Binding-site contacts:
Ligand atom N10 contacts residue ILE246 of chain 1.D at 3.9 Å.
Ligand atom C7 contacts residue PHE250 of chain 1.D at 4.0 Å (hydrophobic).
Ligand atom N21 contacts residue MET267 of chain 1.D at 4.1 Å.
Ligand atom C13 contacts residue LEU189 of chain 1.D at 3.9 Å (hydrophobic).
Ligand atom N1 contacts residue GLN280 of chain 1.D at 3.4 Å (h-bond).
Ligand atom N10 contacts residue GLN280 of chain 1.D at 3.0 Å (h-bond).
Ligand atom C12 contacts residue PHE250 of chain 1.D at 3.8 Å (hydrophobic).
Ligand atom F18 contacts residue PHE283 of chain 1.D at 3.5 Å.
Ligand atom C9 contacts residue PHE283 of chain 1.D at 3.7 Å (hydrophobic).
Ligand atom C6 contacts residue LEU229 of chain 1.D at 3.8 Å (hydrophobic).
Ligand atom C12 contacts residue LEU189 of chain 1.D at 4.1 Å (hydrophobic).
Ligand atom N5 contacts residue LEU229 of chain 1.D at 3.4 Å.
Ligand atom C22 contacts residue TYR247 of chain 1.D at 3.5 Å (hydrophobic).
Ligand atom C13 contacts residue MET267 of chain 1.D at 4.0 Å (hydrophobic).
Ligand atom N1 contacts residue PHE283 of chain 1.D at 3.7 Å.
Ligand atom C8 contacts residue PHE283 of chain 1.D at 3.6 Å (hydrophobic).
Ligand atom C23 contacts residue PHE283 of chain 1.D at 4.0 Å (hydrophobic).
Ligand atom C15 contacts residue LEU189 of chain 1.D at 3.8 Å (hydrophobic).
Ligand atom C11 contacts residue PHE250 of chain 1.D at 3.9 Å (hydrophobic).
Ligand atom C14 contacts residue LEU189 of chain 1.D at 4.0 Å (hydrophobic).
Ligand atom C23 contacts residue MET267 of chain 1.D at 3.4 Å (hydrophobic).
Ligand atom C4 contacts residue PHE250 of chain 1.D at 4.1 Å (hydrophobic).
Ligand atom N3 contacts residue PHE283 of chain 1.D at 3.7 Å.
Ligand atom C4 contacts residue PHE283 of chain 1.D at 3.9 Å (hydrophobic).
Ligand atom F20 contacts residue VAL287 of chain 1.D at 3.8 Å.
Ligand atom F20 contacts residue LEU189 of chain 1.D at 3.6 Å.
Ligand atom C22 contacts residue PHE250 of chain 1.D at 3.8 Å (hydrophobic).
Ligand atom N3 contacts residue ILE246 of chain 1.D at 3.6 Å.
Ligand atom C15 contacts residue PHE283 of chain 1.D at 3.5 Å (hydrophobic).
Ligand atom N21 contacts residue PHE250 of chain 1.D at 3.7 Å.
Ligand atom C2 contacts residue GLN280 of chain 1.D at 4.1 Å.
Ligand atom N21 contacts residue PHE283 of chain 1.D at 3.9 Å.
Ligand atom N10 contacts residue VAL232 of chain 1.D at 3.9 Å.
Ligand atom C2 contacts residue ILE246 of chain 1.D at 3.9 Å (hydrophobic).
Ligand atom C23 contacts residue GLY279 of chain 1.D at 4.1 Å.
Ligand atom C2 contacts residue PHE283 of chain 1.D at 3.6 Å (hydrophobic).
Ligand atom C23 contacts residue TYR247 of chain 1.D at 4.0 Å (hydrophobic).
Ligand atom C22 contacts residue MET267 of chain 1.D at 3.9 Å (hydrophobic).
Ligand atom C7 contacts residue PHE283 of chain 1.D at 4.1 Å (hydrophobic).
Ligand atom C22 contacts residue GLN280 of chain 1.D at 3.3 Å.

Sequence of chain 1.D:
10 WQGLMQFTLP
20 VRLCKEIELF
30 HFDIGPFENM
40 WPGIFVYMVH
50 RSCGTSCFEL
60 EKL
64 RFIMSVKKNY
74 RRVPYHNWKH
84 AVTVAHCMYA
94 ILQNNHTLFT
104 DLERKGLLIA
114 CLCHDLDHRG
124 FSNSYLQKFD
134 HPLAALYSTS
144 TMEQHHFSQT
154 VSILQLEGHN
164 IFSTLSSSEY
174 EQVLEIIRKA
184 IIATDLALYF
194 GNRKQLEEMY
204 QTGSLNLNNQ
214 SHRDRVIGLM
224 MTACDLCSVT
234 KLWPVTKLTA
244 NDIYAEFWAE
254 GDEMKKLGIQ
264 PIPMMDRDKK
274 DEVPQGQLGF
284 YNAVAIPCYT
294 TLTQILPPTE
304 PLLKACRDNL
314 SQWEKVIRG

The small molecule below binds the protein below.
Small molecule (SMILES): CCNc1nc(N)nc2[nH]cc(-c3cccc(C(F)(F)F)c3)c12